Sequence of chain 1.I:
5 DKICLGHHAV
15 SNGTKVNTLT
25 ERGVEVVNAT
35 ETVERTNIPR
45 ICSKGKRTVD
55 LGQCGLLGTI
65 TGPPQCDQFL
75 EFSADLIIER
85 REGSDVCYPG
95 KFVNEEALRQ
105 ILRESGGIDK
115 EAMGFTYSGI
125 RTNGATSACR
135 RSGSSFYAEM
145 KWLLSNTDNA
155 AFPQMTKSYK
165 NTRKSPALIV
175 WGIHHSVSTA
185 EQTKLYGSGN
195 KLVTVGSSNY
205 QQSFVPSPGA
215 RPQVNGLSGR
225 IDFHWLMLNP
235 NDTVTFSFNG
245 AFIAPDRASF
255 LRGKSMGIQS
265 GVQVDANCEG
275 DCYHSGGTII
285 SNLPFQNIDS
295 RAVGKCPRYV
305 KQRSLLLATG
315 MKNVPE

Binding-site contacts:
Ligand atom C2 contacts residue ASN32 of chain 1.I at 2.3 Å.
Ligand atom C5 contacts residue THR313 of chain 1.I at 4.5 Å.
Ligand atom O6 contacts residue THR34 of chain 1.I at 4.3 Å.
Ligand atom C3 contacts residue ASN32 of chain 1.I at 3.7 Å.
Ligand atom O6 contacts residue THR313 of chain 1.I at 3.8 Å.
Ligand atom O7 contacts residue ASN32 of chain 1.I at 3.9 Å.
Ligand atom C6 contacts residue THR313 of chain 1.I at 4.5 Å.
Ligand atom C6 contacts residue THR34 of chain 1.I at 3.5 Å.
Ligand atom C1 contacts residue THR313 of chain 1.I at 3.8 Å.
Ligand atom C5 contacts residue ASN32 of chain 1.I at 3.6 Å.
Ligand atom O5 contacts residue ALA33 of chain 1.I at 4.4 Å.
Ligand atom O5 contacts residue ASN32 of chain 1.I at 2.3 Å (h-bond).
Ligand atom C5 contacts residue THR34 of chain 1.I at 4.4 Å.
Ligand atom N2 contacts residue ASN32 of chain 1.I at 2.8 Å (h-bond).
Ligand atom O6 contacts residue LEU52 of chain 1.J at 3.9 Å.
Ligand atom C1 contacts residue ASN32 of chain 1.I at 1.4 Å.
Ligand atom C4 contacts residue ASN32 of chain 1.I at 4.1 Å.
Ligand atom O5 contacts residue THR313 of chain 1.I at 3.3 Å (h-bond).
Ligand atom C7 contacts residue ASN32 of chain 1.I at 3.6 Å.
Ligand atom C8 contacts residue THR34 of chain 1.I at 3.9 Å.

Sequence of chain 1.J:
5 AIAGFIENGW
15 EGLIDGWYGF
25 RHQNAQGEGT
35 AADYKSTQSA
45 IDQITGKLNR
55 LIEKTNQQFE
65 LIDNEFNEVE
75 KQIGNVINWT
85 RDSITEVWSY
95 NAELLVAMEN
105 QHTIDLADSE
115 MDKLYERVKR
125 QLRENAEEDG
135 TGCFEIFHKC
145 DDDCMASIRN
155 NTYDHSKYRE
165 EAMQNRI

This protein binds this small molecule.
Small molecule (SMILES): CC(=O)N[C@H]1[C@H](O[C@H]2[C@H](O)[C@@H](NC(C)=O)CO[C@@H]2CO)O[C@H](CO)[C@@H](O[C@@H]2O[C@H](CO)[C@@H](O)[C@H](O)[C@@H]2O)[C@@H]1O